The protein below binds the small molecule below.
Small molecule (SMILES): N=c1ccn([C@@H]2O[C@H](CO[P](=O)(O)O[C@H]3[C@@H](O)[C@H](n4ccc(=O)[nH]c4=O)O[C@@H]3CO[P](=O)(O)O[C@H]3[C@@H](O)[C@H](n4ccc(N)nc4=O)O[C@@H]3COP(=O)=O)[C@@H](O[P](=O)(O)OC[C@H]3O[C@@H](n4ccc(=O)[nH]c4=O)[C@H](O)[C@@H]3O[P](=O)(O)OC[C@H]3O[C@@H](n4ccc(=O)[nH]c4=O)[C@H](O)[C@@H]3O[P](=O)(O)OC[C@H]3O[C@@H](n4ccc(=O)[nH]c4=O)[C@H](O)[C@@H]3O[P](=O)(O)OC[C@H]3O[C@@H](n4ccc(N)nc4=O)[C@H](O)[C@@H]3O[P](=O)(O)OC[C@H]3O[C@@H](n4ccc(=O)[nH]c4=O)[C@H](O)[C@@H]3O[P](=O)(O)OC[C@H]3O[C@@H](n4ccc(=O)[nH]c4=O)[C@H](O)[C@@H]3O)[C@H]2O)c(=O)[nH]1

Binding-site contacts:
Ligand atom C2' contacts residue GLN693 of chain 1.A at 3.2 Å.
Ligand atom C4' contacts residue ARG1059 of chain 1.A at 3.2 Å.
Ligand atom OP1 contacts residue SER692 of chain 1.A at 2.9 Å (h-bond).
Ligand atom OP2 contacts residue ARG470 of chain 1.A at 3.2 Å.
Ligand atom O2 contacts residue THR1034 of chain 1.A at 2.7 Å (h-bond).
Ligand atom OP2 contacts residue SER692 of chain 1.A at 2.6 Å (h-bond).
Ligand atom C3' contacts residue PHE894 of chain 1.A at 3.2 Å (hydrophobic).
Ligand atom O4 contacts residue TRP663 of chain 1.A at 2.9 Å (h-bond).
Ligand atom O2' contacts residue ASN664 of chain 1.A at 2.8 Å (h-bond).
Ligand atom O2' contacts residue PRO863 of chain 1.A at 3.1 Å.
Ligand atom C2 contacts residue LYS493 of chain 1.A at 3.0 Å.
Ligand atom O4' contacts residue ARG1059 of chain 1.A at 2.9 Å (salt-bridge).
Ligand atom C4 contacts residue TRP663 of chain 1.A at 3.2 Å (hydrophobic).
Ligand atom C4' contacts residue PHE894 of chain 1.A at 2.4 Å (hydrophobic).
Ligand atom OP1 contacts residue THR486 of chain 1.A at 2.9 Å (h-bond).
Ligand atom O2' contacts residue GLU896 of chain 1.A at 2.6 Å (salt-bridge).
Ligand atom C1' contacts residue ARG1059 of chain 1.A at 3.1 Å.
Ligand atom O2' contacts residue GLN693 of chain 1.A at 2.5 Å (h-bond).
Ligand atom OP2 contacts residue TRP663 of chain 1.A at 2.6 Å (h-bond).
Ligand atom O4' contacts residue PHE894 of chain 1.A at 3.1 Å.
Ligand atom OP1 contacts residue ARG470 of chain 1.A at 3.0 Å (salt-bridge).
Ligand atom O4' contacts residue LYS493 of chain 1.A at 3.2 Å (salt-bridge).
Ligand atom O2 contacts residue LYS1033 of chain 1.A at 3.2 Å (salt-bridge).
Ligand atom OP2 contacts residue ASN664 of chain 1.A at 2.7 Å (h-bond).
Ligand atom C6 contacts residue ARG470 of chain 1.A at 3.1 Å.
Ligand atom C6 contacts residue HIS196 of chain 1.A at 3.1 Å.
Ligand atom OP2 contacts residue HIS691 of chain 1.A at 2.9 Å (h-bond).
Ligand atom O3' contacts residue ASN664 of chain 1.A at 3.0 Å (h-bond).
Ligand atom OP2 contacts residue GLN966 of chain 1.A at 2.6 Å (h-bond).
Ligand atom P contacts residue SER692 of chain 1.A at 3.2 Å.
Ligand atom OP2 contacts residue SER692 of chain 1.A at 3.2 Å.
Ligand atom O4 contacts residue THR1058 of chain 1.A at 3.3 Å.
Ligand atom OP2 contacts residue LYS1033 of chain 1.A at 2.9 Å (salt-bridge).
Ligand atom O2' contacts residue ASN718 of chain 1.A at 2.4 Å (h-bond).
Ligand atom C2' contacts residue GLU896 of chain 1.A at 3.2 Å.
Ligand atom O2 contacts residue GLU896 of chain 1.A at 3.1 Å.
Ligand atom O3' contacts residue PHE894 of chain 1.A at 2.7 Å.
Ligand atom OP2 contacts residue ARG443 of chain 1.A at 3.1 Å.
Ligand atom O2 contacts residue LYS493 of chain 1.A at 2.7 Å (salt-bridge).
Ligand atom O2' contacts residue PHE894 of chain 1.A at 3.0 Å.

Sequence of chain 1.A:
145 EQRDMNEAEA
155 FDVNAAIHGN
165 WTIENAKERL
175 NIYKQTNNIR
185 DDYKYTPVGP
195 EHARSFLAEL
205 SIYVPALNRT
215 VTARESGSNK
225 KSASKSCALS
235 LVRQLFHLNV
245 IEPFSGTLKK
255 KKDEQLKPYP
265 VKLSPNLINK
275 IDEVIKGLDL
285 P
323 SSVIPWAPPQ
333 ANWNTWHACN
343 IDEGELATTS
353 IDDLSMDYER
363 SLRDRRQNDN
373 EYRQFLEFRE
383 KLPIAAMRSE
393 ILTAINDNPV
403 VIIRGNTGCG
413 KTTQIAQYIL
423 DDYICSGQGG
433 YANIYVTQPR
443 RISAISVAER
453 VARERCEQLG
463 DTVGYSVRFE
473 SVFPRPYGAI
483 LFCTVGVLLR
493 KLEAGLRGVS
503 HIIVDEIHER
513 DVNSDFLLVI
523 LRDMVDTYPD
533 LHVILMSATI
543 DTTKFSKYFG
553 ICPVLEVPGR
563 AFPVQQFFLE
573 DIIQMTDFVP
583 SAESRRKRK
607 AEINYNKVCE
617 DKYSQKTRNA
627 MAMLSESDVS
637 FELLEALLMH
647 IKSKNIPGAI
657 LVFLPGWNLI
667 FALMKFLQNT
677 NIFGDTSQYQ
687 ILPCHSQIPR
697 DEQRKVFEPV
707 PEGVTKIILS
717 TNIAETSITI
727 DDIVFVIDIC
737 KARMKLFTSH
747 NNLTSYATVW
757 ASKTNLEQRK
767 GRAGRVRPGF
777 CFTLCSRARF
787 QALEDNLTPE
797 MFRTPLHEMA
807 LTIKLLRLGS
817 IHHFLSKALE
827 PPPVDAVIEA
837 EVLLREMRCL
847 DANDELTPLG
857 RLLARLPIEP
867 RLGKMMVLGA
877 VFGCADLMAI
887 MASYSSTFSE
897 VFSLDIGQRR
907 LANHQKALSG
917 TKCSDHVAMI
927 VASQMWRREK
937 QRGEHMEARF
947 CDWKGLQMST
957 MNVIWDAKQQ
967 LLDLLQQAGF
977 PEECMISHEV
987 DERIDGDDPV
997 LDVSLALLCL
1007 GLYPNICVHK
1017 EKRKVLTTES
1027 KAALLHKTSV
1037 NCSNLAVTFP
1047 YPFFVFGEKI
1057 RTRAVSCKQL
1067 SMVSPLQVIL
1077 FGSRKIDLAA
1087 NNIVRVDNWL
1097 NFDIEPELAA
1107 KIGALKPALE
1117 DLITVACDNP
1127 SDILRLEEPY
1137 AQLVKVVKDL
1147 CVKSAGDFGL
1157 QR